The protein below binds the small molecule below.
Small molecule (SMILES): O=[N+]([O-])c1ccc2cn[nH]c2c1

Binding-site contacts:
Ligand atom C3 contacts residue GLU307 of chain 2.B at 3.1 Å.
Ligand atom C9 contacts residue HEM1 of chain 2.G at 3.8 Å.
Ligand atom N10 contacts residue PRO280 of chain 2.B at 4.3 Å.
Ligand atom C5 contacts residue VAL282 of chain 2.B at 3.9 Å (hydrophobic).
Ligand atom C9 contacts residue PRO280 of chain 2.B at 4.1 Å (hydrophobic).
Ligand atom O11 contacts residue HEM1 of chain 2.G at 2.9 Å (h-bond).
Ligand atom C8 contacts residue HEM1 of chain 2.G at 3.3 Å.
Ligand atom O11 contacts residue VAL282 of chain 2.B at 3.8 Å.
Ligand atom C6 contacts residue PRO280 of chain 2.B at 4.4 Å (hydrophobic).
Ligand atom C3 contacts residue MET304 of chain 2.B at 4.3 Å (hydrophobic).
Ligand atom O11 contacts residue PHE299 of chain 2.B at 3.4 Å.
Ligand atom O12 contacts residue HEM1 of chain 2.G at 3.8 Å.
Ligand atom N1 contacts residue TYR303 of chain 2.B at 3.6 Å.
Ligand atom C7 contacts residue TRP302 of chain 2.B at 4.0 Å (hydrophobic).
Ligand atom C8 contacts residue TRP302 of chain 2.B at 3.6 Å (hydrophobic).
Ligand atom O12 contacts residue PRO280 of chain 2.B at 3.4 Å (h-bond).
Ligand atom C8 contacts residue PRO280 of chain 2.B at 3.9 Å (hydrophobic).
Ligand atom N2 contacts residue MET304 of chain 2.B at 3.1 Å (h-bond).
Ligand atom O12 contacts residue PHE299 of chain 2.B at 4.0 Å.
Ligand atom N2 contacts residue GLU307 of chain 2.B at 3.5 Å.
Ligand atom C6 contacts residue HEM1 of chain 2.G at 3.5 Å.
Ligand atom N1 contacts residue HEM1 of chain 2.G at 3.4 Å.
Ligand atom C5 contacts residue HEM1 of chain 2.G at 3.8 Å.
Ligand atom O12 contacts residue ASN300 of chain 2.B at 3.3 Å.
Ligand atom N1 contacts residue MET304 of chain 2.B at 3.8 Å.
Ligand atom C3 contacts residue TYR303 of chain 2.B at 4.1 Å (hydrophobic).
Ligand atom N2 contacts residue HEM1 of chain 2.G at 4.1 Å.
Ligand atom C7 contacts residue PRO280 of chain 2.B at 4.0 Å (hydrophobic).
Ligand atom O12 contacts residue GLY301 of chain 2.B at 3.1 Å (h-bond).
Ligand atom N10 contacts residue PHE299 of chain 2.B at 4.3 Å.
Ligand atom N10 contacts residue GLY301 of chain 2.B at 4.3 Å.
Ligand atom N10 contacts residue VAL282 of chain 2.B at 4.1 Å.
Ligand atom N1 contacts residue TRP302 of chain 2.B at 2.8 Å (h-bond).
Ligand atom N2 contacts residue TYR303 of chain 2.B at 3.5 Å.
Ligand atom C4 contacts residue HEM1 of chain 2.G at 3.6 Å.
Ligand atom C3 contacts residue HEM1 of chain 2.G at 3.9 Å.
Ligand atom N1 contacts residue PRO280 of chain 2.B at 4.2 Å.
Ligand atom N2 contacts residue TRP302 of chain 2.B at 3.7 Å.
Ligand atom C7 contacts residue HEM1 of chain 2.G at 3.1 Å.
Ligand atom N10 contacts residue HEM1 of chain 2.G at 3.5 Å (h-bond).

Sequence of chain 2.B:
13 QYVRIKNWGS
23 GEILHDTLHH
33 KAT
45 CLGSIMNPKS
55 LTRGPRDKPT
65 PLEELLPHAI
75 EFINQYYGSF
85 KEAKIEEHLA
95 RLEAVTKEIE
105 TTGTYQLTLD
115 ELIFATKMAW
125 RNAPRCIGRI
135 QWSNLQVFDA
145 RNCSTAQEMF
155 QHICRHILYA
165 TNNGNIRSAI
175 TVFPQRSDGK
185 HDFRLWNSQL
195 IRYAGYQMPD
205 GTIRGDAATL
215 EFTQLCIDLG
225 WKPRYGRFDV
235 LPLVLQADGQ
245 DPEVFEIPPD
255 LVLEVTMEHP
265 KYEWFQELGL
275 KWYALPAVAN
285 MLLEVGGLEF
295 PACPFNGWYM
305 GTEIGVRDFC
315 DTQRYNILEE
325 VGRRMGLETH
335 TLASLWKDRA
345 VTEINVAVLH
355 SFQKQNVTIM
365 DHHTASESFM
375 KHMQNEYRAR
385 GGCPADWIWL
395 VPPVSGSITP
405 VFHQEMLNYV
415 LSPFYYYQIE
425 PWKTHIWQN